The protein below binds the small molecule below.
Small molecule (SMILES): CC(C)(C)NC(=O)[C@@H]1Cc2ccccc2CN1

Binding-site contacts:
Ligand atom C11 contacts residue TRP169 of chain 1.A at 3.8 Å (hydrophobic).
Ligand atom C3 contacts residue CYS196 of chain 1.A at 3.0 Å (hydrophobic).
Ligand atom C8 contacts residue TRP169 of chain 1.A at 3.5 Å (hydrophobic).
Ligand atom C10 contacts residue TRP169 of chain 1.A at 3.7 Å (hydrophobic).
Ligand atom C12 contacts residue ASP193 of chain 1.A at 3.4 Å.
Ligand atom N1 contacts residue ARG195 of chain 1.A at 3.6 Å (salt-bridge).
Ligand atom C7 contacts residue ASP193 of chain 1.A at 3.4 Å.
Ligand atom C8 contacts residue PHE190 of chain 1.A at 3.5 Å (hydrophobic).
Ligand atom C7 contacts residue TRP169 of chain 1.A at 3.6 Å (hydrophobic).
Ligand atom C contacts residue TRP169 of chain 1.A at 4.0 Å (hydrophobic).
Ligand atom C4 contacts residue ASP193 of chain 1.A at 4.0 Å.
Ligand atom C9 contacts residue TRP169 of chain 1.A at 3.5 Å (hydrophobic).
Ligand atom C3 contacts residue GLU197 of chain 1.A at 4.1 Å.
Ligand atom C11 contacts residue ASP193 of chain 1.A at 3.8 Å.
Ligand atom C6 contacts residue TRP169 of chain 1.A at 3.8 Å (hydrophobic).
Ligand atom O contacts residue ASP193 of chain 1.A at 3.8 Å.
Ligand atom C13 contacts residue ASP193 of chain 1.A at 3.3 Å.
Ligand atom C8 contacts residue ASP193 of chain 1.A at 4.2 Å.
Ligand atom C13 contacts residue TRP169 of chain 1.A at 4.0 Å (hydrophobic).
Ligand atom C10 contacts residue TRP174 of chain 1.A at 3.7 Å (hydrophobic).
Ligand atom C5 contacts residue ASP193 of chain 1.A at 3.5 Å.
Ligand atom C1 contacts residue TRP169 of chain 1.A at 4.5 Å (hydrophobic).
Ligand atom C7 contacts residue PHE190 of chain 1.A at 4.5 Å (hydrophobic).
Ligand atom C13 contacts residue ARG195 of chain 1.A at 4.0 Å.
Ligand atom C10 contacts residue ASP193 of chain 1.A at 4.0 Å.
Ligand atom C1 contacts residue CYS196 of chain 1.A at 4.5 Å (hydrophobic).
Ligand atom N1 contacts residue ASP193 of chain 1.A at 2.9 Å (salt-bridge).
Ligand atom C9 contacts residue ASP193 of chain 1.A at 4.2 Å.
Ligand atom C5 contacts residue TRP169 of chain 1.A at 3.5 Å (hydrophobic).
Ligand atom C4 contacts residue TRP169 of chain 1.A at 4.1 Å (hydrophobic).
Ligand atom C6 contacts residue PHE190 of chain 1.A at 4.2 Å (hydrophobic).
Ligand atom O contacts residue ARG195 of chain 1.A at 3.6 Å.
Ligand atom C12 contacts residue TRP169 of chain 1.A at 3.5 Å (hydrophobic).
Ligand atom C6 contacts residue ASP193 of chain 1.A at 3.3 Å.
Ligand atom C9 contacts residue PHE190 of chain 1.A at 3.8 Å (hydrophobic).
Ligand atom C9 contacts residue TRP174 of chain 1.A at 3.7 Å (hydrophobic).
Ligand atom N contacts residue TRP169 of chain 1.A at 3.5 Å.
Ligand atom C contacts residue GLU197 of chain 1.A at 3.8 Å.
Ligand atom N1 contacts residue TRP169 of chain 1.A at 4.3 Å.

Sequence of chain 1.A:
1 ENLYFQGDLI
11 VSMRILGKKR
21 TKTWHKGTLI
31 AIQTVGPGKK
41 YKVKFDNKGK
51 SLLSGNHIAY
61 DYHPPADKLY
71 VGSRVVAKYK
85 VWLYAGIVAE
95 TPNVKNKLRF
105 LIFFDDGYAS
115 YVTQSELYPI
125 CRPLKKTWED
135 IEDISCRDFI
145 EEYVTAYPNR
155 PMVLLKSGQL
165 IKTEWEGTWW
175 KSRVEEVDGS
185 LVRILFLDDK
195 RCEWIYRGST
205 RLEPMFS